A protein and the small-molecule ligand that binds it are described below.
Small molecule (SMILES): C[C@H](O)[C@@H](O)[C@@H](O)[C@H](O)CO

Sequence of chain 1.A:
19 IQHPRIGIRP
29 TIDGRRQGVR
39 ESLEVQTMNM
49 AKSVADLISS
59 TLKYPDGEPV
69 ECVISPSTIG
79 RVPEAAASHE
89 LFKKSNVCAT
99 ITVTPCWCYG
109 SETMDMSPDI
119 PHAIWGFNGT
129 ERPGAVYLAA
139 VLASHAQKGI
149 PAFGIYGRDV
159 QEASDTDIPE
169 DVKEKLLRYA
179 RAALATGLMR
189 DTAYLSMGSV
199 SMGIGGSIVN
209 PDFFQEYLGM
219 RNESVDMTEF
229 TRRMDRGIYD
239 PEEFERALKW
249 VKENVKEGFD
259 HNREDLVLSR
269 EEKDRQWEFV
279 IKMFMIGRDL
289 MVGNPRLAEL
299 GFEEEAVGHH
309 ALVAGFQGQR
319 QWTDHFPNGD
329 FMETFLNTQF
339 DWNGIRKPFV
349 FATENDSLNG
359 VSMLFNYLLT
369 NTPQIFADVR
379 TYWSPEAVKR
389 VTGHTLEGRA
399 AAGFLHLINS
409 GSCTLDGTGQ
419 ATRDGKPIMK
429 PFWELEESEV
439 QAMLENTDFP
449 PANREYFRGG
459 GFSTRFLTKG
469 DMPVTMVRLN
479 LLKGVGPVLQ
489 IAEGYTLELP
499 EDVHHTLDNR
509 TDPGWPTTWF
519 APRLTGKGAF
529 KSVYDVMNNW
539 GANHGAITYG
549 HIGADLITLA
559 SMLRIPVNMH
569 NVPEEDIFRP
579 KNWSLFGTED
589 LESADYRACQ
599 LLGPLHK

Binding-site contacts:
Ligand atom O2 contacts residue MN1 of chain 1.C at 2.3 Å.
Ligand atom O2 contacts residue SER408 of chain 1.A at 3.2 Å (h-bond).
Ligand atom O1 contacts residue ASP376 of chain 1.A at 2.5 Å (salt-bridge).
Ligand atom O2 contacts residue GLU352 of chain 1.A at 3.5 Å (salt-bridge).
Ligand atom O4 contacts residue GLU352 of chain 1.A at 3.3 Å (salt-bridge).
Ligand atom O1 contacts residue GLU352 of chain 1.A at 2.9 Å (salt-bridge).
Ligand atom C1 contacts residue MN1 of chain 1.C at 3.1 Å.
Ligand atom O2 contacts residue ASP376 of chain 1.A at 3.0 Å (salt-bridge).
Ligand atom C2 contacts residue MET200 of chain 1.A at 4.1 Å (hydrophobic).
Ligand atom O4 contacts residue SER408 of chain 1.A at 3.2 Å (h-bond).
Ligand atom C6 contacts residue TYR454 of chain 1.A at 3.5 Å (hydrophobic).
Ligand atom C6 contacts residue TRP513 of chain 1.A at 4.0 Å (hydrophobic).
Ligand atom O5 contacts residue TRP105 of chain 2.A at 3.4 Å.
Ligand atom C5 contacts residue TRP105 of chain 2.A at 3.8 Å (hydrophobic).
Ligand atom C1 contacts residue ASP376 of chain 1.A at 3.3 Å.
Ligand atom C5 contacts residue GLN317 of chain 1.A at 4.0 Å.
Ligand atom C2 contacts residue MN1 of chain 1.C at 3.1 Å.
Ligand atom C5 contacts residue ARG33 of chain 2.A at 3.8 Å.
Ligand atom O1 contacts residue MN1 of chain 1.C at 2.0 Å.
Ligand atom O5 contacts residue MET200 of chain 1.A at 3.6 Å.
Ligand atom C1 contacts residue VAL134 of chain 2.A at 4.0 Å (hydrophobic).
Ligand atom O3 contacts residue VAL134 of chain 2.A at 3.9 Å.
Ligand atom C1 contacts residue ASN541 of chain 1.A at 3.5 Å.
Ligand atom C1 contacts residue GLU352 of chain 1.A at 3.4 Å.
Ligand atom O1 contacts residue HIS542 of chain 1.A at 2.7 Å (h-bond).
Ligand atom C2 contacts residue GLU352 of chain 1.A at 3.2 Å.
Ligand atom O3 contacts residue TRP105 of chain 2.A at 3.6 Å.
Ligand atom C1 contacts residue ILE202 of chain 1.A at 4.2 Å (hydrophobic).
Ligand atom O4 contacts residue MET200 of chain 1.A at 4.0 Å.
Ligand atom O5 contacts residue GLN317 of chain 1.A at 2.8 Å (h-bond).
Ligand atom C4 contacts residue SER408 of chain 1.A at 3.8 Å.
Ligand atom O5 contacts residue ARG33 of chain 2.A at 3.1 Å (salt-bridge).
Ligand atom O4 contacts residue GLN317 of chain 1.A at 3.0 Å (h-bond).
Ligand atom C2 contacts residue SER408 of chain 1.A at 4.0 Å.
Ligand atom C1 contacts residue HIS542 of chain 1.A at 4.1 Å.
Ligand atom C2 contacts residue ASP376 of chain 1.A at 3.8 Å.
Ligand atom C1 contacts residue TRP105 of chain 2.A at 3.6 Å (hydrophobic).
Ligand atom C3 contacts residue TRP105 of chain 2.A at 3.7 Å (hydrophobic).
Ligand atom O1 contacts residue ASN541 of chain 1.A at 2.8 Å (h-bond).
Ligand atom O3 contacts residue PRO131 of chain 2.A at 3.7 Å.

Sequence of chain 2.A:
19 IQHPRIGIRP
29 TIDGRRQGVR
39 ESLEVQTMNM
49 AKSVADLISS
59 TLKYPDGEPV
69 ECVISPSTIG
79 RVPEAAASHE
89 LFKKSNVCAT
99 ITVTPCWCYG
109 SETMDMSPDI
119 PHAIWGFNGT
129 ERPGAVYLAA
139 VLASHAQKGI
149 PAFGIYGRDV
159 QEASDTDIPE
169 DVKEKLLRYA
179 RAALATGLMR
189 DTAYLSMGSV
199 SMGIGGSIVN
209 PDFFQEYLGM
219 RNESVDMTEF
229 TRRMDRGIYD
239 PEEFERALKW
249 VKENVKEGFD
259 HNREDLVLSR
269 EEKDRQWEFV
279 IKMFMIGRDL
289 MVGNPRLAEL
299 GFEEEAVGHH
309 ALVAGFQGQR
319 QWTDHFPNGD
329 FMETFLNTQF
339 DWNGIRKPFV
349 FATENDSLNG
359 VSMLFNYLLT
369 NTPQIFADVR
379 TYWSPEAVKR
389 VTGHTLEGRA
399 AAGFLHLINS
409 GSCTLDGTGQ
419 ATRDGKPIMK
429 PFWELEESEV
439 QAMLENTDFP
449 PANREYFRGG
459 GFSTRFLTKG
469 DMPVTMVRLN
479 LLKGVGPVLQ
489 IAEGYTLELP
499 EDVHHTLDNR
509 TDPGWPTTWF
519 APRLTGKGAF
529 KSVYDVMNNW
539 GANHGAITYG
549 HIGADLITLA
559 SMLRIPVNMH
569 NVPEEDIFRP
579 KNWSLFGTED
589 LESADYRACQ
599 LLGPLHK